Binding-site contacts:
Ligand atom N3A contacts residue TYR152 of chain 12.A at 3.5 Å.
Ligand atom C3B contacts residue VAL188 of chain 12.A at 3.8 Å (hydrophobic).
Ligand atom C6B contacts residue ILE104 of chain 12.A at 3.6 Å (hydrophobic).
Ligand atom C4C contacts residue VAL188 of chain 12.A at 3.7 Å (hydrophobic).
Ligand atom C1B contacts residue ILE104 of chain 12.A at 4.0 Å (hydrophobic).
Ligand atom C5A contacts residue PHE186 of chain 12.A at 3.5 Å (hydrophobic).
Ligand atom C3C contacts residue TYR128 of chain 12.A at 3.4 Å (hydrophobic).
Ligand atom C2A contacts residue PHE186 of chain 12.A at 3.3 Å (hydrophobic).
Ligand atom N3A contacts residue PRO174 of chain 12.A at 3.7 Å.
Ligand atom C2A contacts residue TYR152 of chain 12.A at 3.6 Å (hydrophobic).
Ligand atom C4A contacts residue PRO174 of chain 12.A at 3.1 Å (hydrophobic).
Ligand atom O1B contacts residue TYR128 of chain 12.A at 3.4 Å (h-bond).
Ligand atom C3B contacts residue TYR152 of chain 12.A at 3.7 Å (hydrophobic).
Ligand atom C5A contacts residue ALA150 of chain 12.A at 3.6 Å (hydrophobic).
Ligand atom C1C contacts residue LEU106 of chain 12.A at 3.8 Å (hydrophobic).
Ligand atom O1A contacts residue PHE186 of chain 12.A at 3.0 Å.
Ligand atom C6B contacts residue TYR128 of chain 12.A at 3.3 Å (hydrophobic).
Ligand atom N3A contacts residue ALA24 of chain 12.C at 3.8 Å.
Ligand atom C5B contacts residue TYR128 of chain 12.A at 4.0 Å (hydrophobic).
Ligand atom C4C contacts residue VAL191 of chain 12.A at 3.0 Å (hydrophobic).
Ligand atom C1C contacts residue TYR128 of chain 12.A at 3.7 Å (hydrophobic).
Ligand atom C5C contacts residue VAL191 of chain 12.A at 3.8 Å (hydrophobic).
Ligand atom C5A contacts residue VAL176 of chain 12.A at 3.6 Å (hydrophobic).
Ligand atom C5B contacts residue MET224 of chain 12.A at 3.8 Å (hydrophobic).
Ligand atom C4 contacts residue LEU106 of chain 12.A at 3.9 Å (hydrophobic).
Ligand atom C2B contacts residue VAL188 of chain 12.A at 3.5 Å (hydrophobic).
Ligand atom C5B contacts residue PHE186 of chain 12.A at 3.9 Å (hydrophobic).
Ligand atom C1B contacts residue TYR128 of chain 12.A at 3.6 Å (hydrophobic).
Ligand atom C1B contacts residue VAL188 of chain 12.A at 3.8 Å (hydrophobic).
Ligand atom O1B contacts residue ILE104 of chain 12.A at 3.9 Å.
Ligand atom C4B contacts residue PHE186 of chain 12.A at 3.6 Å (hydrophobic).
Ligand atom N3A contacts residue PHE186 of chain 12.A at 4.0 Å.
Ligand atom N2 contacts residue LEU106 of chain 12.A at 3.8 Å.
Ligand atom O1 contacts residue LEU106 of chain 12.A at 3.7 Å.
Ligand atom C5 contacts residue LEU106 of chain 12.A at 3.8 Å (hydrophobic).
Ligand atom C4B contacts residue TYR152 of chain 12.A at 3.8 Å (hydrophobic).
Ligand atom C2C contacts residue TYR197 of chain 12.A at 3.7 Å (hydrophobic).
Ligand atom O1 contacts residue MET221 of chain 12.A at 3.9 Å.
Ligand atom C2C contacts residue MET221 of chain 12.A at 4.0 Å (hydrophobic).
Ligand atom C4 contacts residue TYR197 of chain 12.A at 3.8 Å (hydrophobic).

A protein and the small-molecule ligand that binds it are described below.
Small molecule (SMILES): Cc1cc(CCCCCOc2ccc(C3=NCCO3)cc2)on1

Sequence of chain 12.A:
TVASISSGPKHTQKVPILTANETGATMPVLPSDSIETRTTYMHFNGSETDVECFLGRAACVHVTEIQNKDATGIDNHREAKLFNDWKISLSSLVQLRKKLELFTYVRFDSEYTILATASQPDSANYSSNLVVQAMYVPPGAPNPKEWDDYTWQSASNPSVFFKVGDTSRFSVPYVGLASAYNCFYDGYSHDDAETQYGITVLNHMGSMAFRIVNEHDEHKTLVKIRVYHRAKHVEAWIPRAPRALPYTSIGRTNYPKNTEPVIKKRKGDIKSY

Sequence of chain 12.C:
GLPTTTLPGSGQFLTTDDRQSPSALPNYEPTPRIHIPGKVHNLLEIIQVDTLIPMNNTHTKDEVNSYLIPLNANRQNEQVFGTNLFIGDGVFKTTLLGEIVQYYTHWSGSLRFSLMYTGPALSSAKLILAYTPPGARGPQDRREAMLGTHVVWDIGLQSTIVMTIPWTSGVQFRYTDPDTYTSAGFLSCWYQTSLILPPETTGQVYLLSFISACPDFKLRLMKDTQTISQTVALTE